The protein below binds the small molecule below.
Small molecule (SMILES): NCCCBr

Sequence of chain 1.F:
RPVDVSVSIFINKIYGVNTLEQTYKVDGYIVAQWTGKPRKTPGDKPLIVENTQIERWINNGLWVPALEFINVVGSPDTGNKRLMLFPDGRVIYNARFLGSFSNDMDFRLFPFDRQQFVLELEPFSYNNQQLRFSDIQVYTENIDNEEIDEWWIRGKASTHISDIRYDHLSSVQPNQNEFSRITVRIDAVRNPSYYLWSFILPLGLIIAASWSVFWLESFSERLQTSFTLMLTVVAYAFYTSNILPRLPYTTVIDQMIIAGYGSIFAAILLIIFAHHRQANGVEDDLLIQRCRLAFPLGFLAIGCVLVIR

Binding-site contacts:
Ligand atom BR contacts residue ASN103 of chain 1.J at 4.4 Å.
Ligand atom BR contacts residue LEU178 of chain 1.F at 3.5 Å.
Ligand atom BR contacts residue ARG91 of chain 1.J at 3.4 Å.

Sequence of chain 1.J:
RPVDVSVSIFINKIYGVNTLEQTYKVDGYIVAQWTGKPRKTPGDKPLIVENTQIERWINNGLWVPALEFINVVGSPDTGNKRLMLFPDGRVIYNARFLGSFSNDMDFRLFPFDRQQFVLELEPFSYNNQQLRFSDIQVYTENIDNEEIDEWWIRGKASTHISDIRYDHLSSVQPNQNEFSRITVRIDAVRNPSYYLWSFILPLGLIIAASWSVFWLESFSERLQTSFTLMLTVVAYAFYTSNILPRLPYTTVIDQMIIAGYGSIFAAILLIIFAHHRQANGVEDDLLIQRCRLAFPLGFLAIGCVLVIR